Sequence of chain 1.A:
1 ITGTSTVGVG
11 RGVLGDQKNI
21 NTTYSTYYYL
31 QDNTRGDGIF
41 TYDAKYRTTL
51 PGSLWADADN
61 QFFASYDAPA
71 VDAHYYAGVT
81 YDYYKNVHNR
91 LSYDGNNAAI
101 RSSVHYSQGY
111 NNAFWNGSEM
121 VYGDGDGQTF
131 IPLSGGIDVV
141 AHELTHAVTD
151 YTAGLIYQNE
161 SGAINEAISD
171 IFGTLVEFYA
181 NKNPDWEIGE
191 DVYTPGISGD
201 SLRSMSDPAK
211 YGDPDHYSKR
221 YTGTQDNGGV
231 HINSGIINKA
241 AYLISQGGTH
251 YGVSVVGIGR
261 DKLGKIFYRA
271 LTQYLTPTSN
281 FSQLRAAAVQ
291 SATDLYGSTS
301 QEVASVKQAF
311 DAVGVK

The protein below binds the small molecule below.
Small molecule (SMILES): CC(C)[C@H](N)C(=O)O

Binding-site contacts:
Ligand atom CG2 contacts residue HIS142 of chain 1.A at 4.1 Å.
Ligand atom CA contacts residue LYS1 of chain 1.C at 2.4 Å.
Ligand atom C contacts residue ARG203 of chain 1.A at 3.9 Å.
Ligand atom O contacts residue LYS1 of chain 1.C at 2.2 Å (salt-bridge).
Ligand atom N contacts residue ASN112 of chain 1.A at 2.8 Å (h-bond).
Ligand atom O contacts residue HIS231 of chain 1.A at 3.9 Å.
Ligand atom C contacts residue LEU202 of chain 1.A at 4.3 Å (hydrophobic).
Ligand atom CB contacts residue ASN112 of chain 1.A at 4.2 Å.
Ligand atom C contacts residue HIS231 of chain 1.A at 4.2 Å.
Ligand atom CG2 contacts residue VAL139 of chain 1.A at 4.3 Å (hydrophobic).
Ligand atom N contacts residue ALA113 of chain 1.A at 2.9 Å (h-bond).
Ligand atom CA contacts residue HIS142 of chain 1.A at 4.1 Å.
Ligand atom O contacts residue ARG203 of chain 1.A at 2.7 Å (salt-bridge).
Ligand atom CB contacts residue LYS1 of chain 1.C at 3.4 Å.
Ligand atom CG2 contacts residue GLU143 of chain 1.A at 4.3 Å.
Ligand atom CA contacts residue GLU143 of chain 1.A at 3.3 Å.
Ligand atom CG1 contacts residue LYS1 of chain 1.C at 3.3 Å.
Ligand atom CA contacts residue ASN112 of chain 1.A at 3.9 Å.
Ligand atom CB contacts residue VAL139 of chain 1.A at 4.4 Å (hydrophobic).
Ligand atom CG2 contacts residue ILE188 of chain 1.A at 4.4 Å (hydrophobic).
Ligand atom C contacts residue LYS1 of chain 1.C at 1.4 Å.
Ligand atom CG2 contacts residue LEU202 of chain 1.A at 4.4 Å (hydrophobic).
Ligand atom C contacts residue ASN112 of chain 1.A at 4.1 Å.
Ligand atom CG1 contacts residue LEU133 of chain 1.A at 4.1 Å (hydrophobic).
Ligand atom CG2 contacts residue ARG203 of chain 1.A at 3.7 Å.
Ligand atom CG1 contacts residue LEU202 of chain 1.A at 3.8 Å (hydrophobic).
Ligand atom CA contacts residue ALA113 of chain 1.A at 4.2 Å (hydrophobic).
Ligand atom CB contacts residue GLU143 of chain 1.A at 3.6 Å.
Ligand atom N contacts residue LYS1 of chain 1.C at 2.6 Å (salt-bridge).
Ligand atom O contacts residue LEU202 of chain 1.A at 3.8 Å.
Ligand atom CG2 contacts residue LYS1 of chain 1.C at 4.3 Å.
Ligand atom CG1 contacts residue ASN112 of chain 1.A at 3.6 Å.
Ligand atom N contacts residue GLU143 of chain 1.A at 3.0 Å (salt-bridge).